Sequence of chain 1.O:
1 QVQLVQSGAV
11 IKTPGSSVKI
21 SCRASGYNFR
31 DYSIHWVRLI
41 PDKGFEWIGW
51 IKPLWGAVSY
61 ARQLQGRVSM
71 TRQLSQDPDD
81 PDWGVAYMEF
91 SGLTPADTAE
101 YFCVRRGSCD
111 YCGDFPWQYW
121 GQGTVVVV

Sequence of chain 1.P:
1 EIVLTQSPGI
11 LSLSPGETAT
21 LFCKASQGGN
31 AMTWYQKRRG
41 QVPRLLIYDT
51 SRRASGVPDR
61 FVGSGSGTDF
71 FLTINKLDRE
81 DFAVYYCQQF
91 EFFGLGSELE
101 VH

Sequence of chain 1.Q:
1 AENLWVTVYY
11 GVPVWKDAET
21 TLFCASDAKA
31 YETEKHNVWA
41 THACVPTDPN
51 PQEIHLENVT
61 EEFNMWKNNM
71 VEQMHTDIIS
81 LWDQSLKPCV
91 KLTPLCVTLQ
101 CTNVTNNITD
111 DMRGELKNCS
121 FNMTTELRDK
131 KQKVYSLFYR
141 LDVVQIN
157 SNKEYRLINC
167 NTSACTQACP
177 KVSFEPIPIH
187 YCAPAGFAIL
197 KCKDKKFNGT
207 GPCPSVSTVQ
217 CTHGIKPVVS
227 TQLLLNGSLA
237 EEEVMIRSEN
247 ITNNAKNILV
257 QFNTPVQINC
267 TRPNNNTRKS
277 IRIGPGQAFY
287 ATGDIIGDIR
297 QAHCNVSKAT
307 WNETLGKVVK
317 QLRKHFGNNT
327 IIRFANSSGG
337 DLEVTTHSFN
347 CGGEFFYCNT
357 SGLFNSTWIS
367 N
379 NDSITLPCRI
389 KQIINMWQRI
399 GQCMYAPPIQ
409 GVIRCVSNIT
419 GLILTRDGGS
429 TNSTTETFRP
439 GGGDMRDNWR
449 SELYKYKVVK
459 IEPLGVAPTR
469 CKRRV

Binding-site contacts:
Ligand atom C4 contacts residue SER51 of chain 1.P at 4.2 Å.
Ligand atom O7 contacts residue LYS67 of chain 1.Q at 2.5 Å (salt-bridge).
Ligand atom C1 contacts residue ASN246 of chain 1.Q at 1.4 Å.
Ligand atom O2 contacts residue TYR111 of chain 1.O at 4.5 Å.
Ligand atom N2 contacts residue PHE90 of chain 1.P at 4.3 Å.
Ligand atom C7 contacts residue ASN30 of chain 1.P at 4.3 Å.
Ligand atom C5 contacts residue ASN246 of chain 1.Q at 3.7 Å.
Ligand atom C3 contacts residue SER51 of chain 1.P at 4.5 Å.
Ligand atom C8 contacts residue ALA31 of chain 1.P at 3.8 Å (hydrophobic).
Ligand atom C7 contacts residue ALA31 of chain 1.P at 3.8 Å (hydrophobic).
Ligand atom C7 contacts residue PHE90 of chain 1.P at 4.1 Å (hydrophobic).
Ligand atom C8 contacts residue ASN64 of chain 1.Q at 3.9 Å.
Ligand atom O7 contacts residue ASN64 of chain 1.Q at 4.2 Å.
Ligand atom C7 contacts residue ASN64 of chain 1.Q at 4.4 Å.
Ligand atom C7 contacts residue LYS67 of chain 1.Q at 3.5 Å.
Ligand atom O7 contacts residue ALA31 of chain 1.P at 2.8 Å (h-bond).
Ligand atom O6 contacts residue ASP49 of chain 1.P at 2.8 Å (salt-bridge).
Ligand atom C2 contacts residue LYS67 of chain 1.Q at 4.3 Å.
Ligand atom C6 contacts residue ARG52 of chain 1.P at 4.1 Å.
Ligand atom C5 contacts residue ARG52 of chain 1.P at 4.5 Å.
Ligand atom C5 contacts residue GLU245 of chain 1.Q at 3.9 Å.
Ligand atom O5 contacts residue GLU245 of chain 1.Q at 3.7 Å.
Ligand atom O7 contacts residue ASN30 of chain 1.P at 3.5 Å.
Ligand atom C7 contacts residue ASN246 of chain 1.Q at 3.8 Å.
Ligand atom C8 contacts residue LYS67 of chain 1.Q at 4.4 Å.
Ligand atom C8 contacts residue PHE90 of chain 1.P at 3.5 Å (hydrophobic).
Ligand atom C4 contacts residue ASN246 of chain 1.Q at 4.2 Å.
Ligand atom N2 contacts residue LYS67 of chain 1.Q at 4.2 Å.
Ligand atom C3 contacts residue ASN246 of chain 1.Q at 3.8 Å.
Ligand atom O5 contacts residue ASN246 of chain 1.Q at 2.4 Å (h-bond).
Ligand atom O4 contacts residue SER51 of chain 1.P at 3.0 Å (h-bond).
Ligand atom O4 contacts residue TYR111 of chain 1.O at 4.4 Å.
Ligand atom O3 contacts residue SER51 of chain 1.P at 4.4 Å.
Ligand atom C2 contacts residue ASN246 of chain 1.Q at 2.4 Å.
Ligand atom C6 contacts residue GLU245 of chain 1.Q at 4.1 Å.
Ligand atom C1 contacts residue GLU245 of chain 1.Q at 4.2 Å.
Ligand atom O7 contacts residue ASN246 of chain 1.Q at 4.2 Å.
Ligand atom C6 contacts residue ASP49 of chain 1.P at 3.4 Å.
Ligand atom C8 contacts residue THR206 of chain 1.Q at 4.0 Å.
Ligand atom N2 contacts residue ASN246 of chain 1.Q at 2.9 Å (h-bond).

A protein and the small-molecule ligand that binds it are described below.
Small molecule (SMILES): CC(=O)N[C@H]1[C@H](O[C@H]2[C@H](O)[C@@H](NC(C)=O)CO[C@@H]2CO)O[C@H](CO)[C@@H](O[C@@H]2O[C@H](CO)[C@@H](O)[C@H](O[C@H]3O[C@H](CO)[C@@H](O)[C@H](O)[C@@H]3O)[C@@H]2O)[C@@H]1O